The small molecule below binds the protein below.
Small molecule (SMILES): C[S@@H](CCCN)C[C@H]1O[C@@H](n2cnc3c(N)ncnc32)[C@H](O)[C@@H]1O

Sequence of chain 1.A:
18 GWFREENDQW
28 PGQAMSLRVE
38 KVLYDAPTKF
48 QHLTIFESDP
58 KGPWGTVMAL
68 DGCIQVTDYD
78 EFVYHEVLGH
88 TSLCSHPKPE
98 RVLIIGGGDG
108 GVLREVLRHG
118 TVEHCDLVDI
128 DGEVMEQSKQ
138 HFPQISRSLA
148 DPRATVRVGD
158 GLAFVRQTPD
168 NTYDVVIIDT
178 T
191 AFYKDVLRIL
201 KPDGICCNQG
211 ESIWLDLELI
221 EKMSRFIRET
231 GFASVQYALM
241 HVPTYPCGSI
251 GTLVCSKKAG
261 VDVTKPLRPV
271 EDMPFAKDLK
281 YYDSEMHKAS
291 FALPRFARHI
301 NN

Binding-site contacts:
Ligand atom CA contacts residue ASP106 of chain 1.A at 3.7 Å.
Ligand atom C2' contacts residue ASP126 of chain 1.A at 3.7 Å.
Ligand atom CA contacts residue ASP176 of chain 1.A at 3.4 Å.
Ligand atom CG contacts residue GLN72 of chain 1.A at 3.6 Å.
Ligand atom C2 contacts residue VAL125 of chain 1.A at 3.5 Å (hydrophobic).
Ligand atom C4' contacts residue ASP126 of chain 1.A at 3.4 Å.
Ligand atom C3' contacts residue LEU67 of chain 1.A at 3.6 Å (hydrophobic).
Ligand atom CA contacts residue HIS82 of chain 1.A at 3.7 Å.
Ligand atom N6 contacts residue ASP157 of chain 1.A at 2.8 Å (salt-bridge).
Ligand atom N3 contacts residue GLY103 of chain 1.A at 3.5 Å.
Ligand atom C1' contacts residue ASP126 of chain 1.A at 3.4 Å.
Ligand atom O2' contacts residue GLN48 of chain 1.A at 2.9 Å (h-bond).
Ligand atom CA contacts residue TYR81 of chain 1.A at 3.5 Å (hydrophobic).
Ligand atom N contacts residue ASP176 of chain 1.A at 2.9 Å (salt-bridge).
Ligand atom O4' contacts residue THR177 of chain 1.A at 3.6 Å.
Ligand atom N3 contacts residue ILE127 of chain 1.A at 3.2 Å (h-bond).
Ligand atom O4' contacts residue GLY103 of chain 1.A at 3.6 Å.
Ligand atom O2' contacts residue ASP128 of chain 1.A at 3.5 Å.
Ligand atom SD contacts residue ASP106 of chain 1.A at 3.5 Å (salt-bridge).
Ligand atom C2' contacts residue GLN48 of chain 1.A at 3.7 Å.
Ligand atom N3 contacts residue ASP126 of chain 1.A at 3.6 Å.
Ligand atom O3' contacts residue ASP126 of chain 1.A at 2.6 Å (salt-bridge).
Ligand atom N contacts residue HIS82 of chain 1.A at 2.9 Å (h-bond).
Ligand atom CB contacts residue ASP106 of chain 1.A at 3.7 Å.
Ligand atom C8 contacts residue THR178 of chain 1.A at 3.5 Å.
Ligand atom CE contacts residue ASP106 of chain 1.A at 3.4 Å.
Ligand atom CG contacts residue ASP176 of chain 1.A at 3.3 Å.
Ligand atom N contacts residue ASP106 of chain 1.A at 2.6 Å (salt-bridge).
Ligand atom O4' contacts residue ASP176 of chain 1.A at 3.4 Å (salt-bridge).
Ligand atom CB contacts residue GLN72 of chain 1.A at 3.6 Å.
Ligand atom C2 contacts residue ILE127 of chain 1.A at 3.3 Å (hydrophobic).
Ligand atom N1 contacts residue ASP157 of chain 1.A at 3.7 Å.
Ligand atom C5' contacts residue ASP176 of chain 1.A at 3.4 Å.
Ligand atom C4' contacts residue ASP176 of chain 1.A at 3.5 Å.
Ligand atom N1 contacts residue GLY158 of chain 1.A at 2.8 Å (h-bond).
Ligand atom O3' contacts residue VAL131 of chain 1.A at 3.6 Å.
Ligand atom C3' contacts residue ASP126 of chain 1.A at 3.4 Å.
Ligand atom O2' contacts residue ASP126 of chain 1.A at 2.8 Å (salt-bridge).
Ligand atom C5' contacts residue THR178 of chain 1.A at 3.6 Å.
Ligand atom C2 contacts residue GLY158 of chain 1.A at 3.5 Å.